Sequence of chain 1.I:
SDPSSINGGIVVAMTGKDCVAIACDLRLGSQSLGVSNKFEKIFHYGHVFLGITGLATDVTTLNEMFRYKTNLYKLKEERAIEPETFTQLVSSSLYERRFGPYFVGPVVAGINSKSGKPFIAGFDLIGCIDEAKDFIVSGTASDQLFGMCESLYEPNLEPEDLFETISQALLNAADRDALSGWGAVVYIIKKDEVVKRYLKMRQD

Sequence of chain 1.H:
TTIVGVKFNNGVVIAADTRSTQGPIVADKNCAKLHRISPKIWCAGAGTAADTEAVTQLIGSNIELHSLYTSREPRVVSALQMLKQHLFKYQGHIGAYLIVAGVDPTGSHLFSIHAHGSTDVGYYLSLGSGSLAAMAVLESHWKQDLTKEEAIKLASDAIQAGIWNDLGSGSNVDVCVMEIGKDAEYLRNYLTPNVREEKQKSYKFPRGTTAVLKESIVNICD

The small molecule below binds the protein below.
Small molecule (SMILES): CCCCCC(=O)N[C@H](C(=O)N[C@@H](CCC(=O)N(C)C)C(=O)N[C@@H](CC(C)C)[C@@H](O)[C@H](C)CO)C(C)C

Binding-site contacts:
Ligand atom C23 contacts residue THR1 of chain 1.H at 2.5 Å.
Ligand atom C10 contacts residue THR21 of chain 1.H at 3.7 Å.
Ligand atom C28 contacts residue ALA49 of chain 1.H at 3.6 Å (hydrophobic).
Ligand atom C26 contacts residue THR1 of chain 1.H at 3.5 Å.
Ligand atom C24 contacts residue THR1 of chain 1.H at 2.4 Å.
Ligand atom C8 contacts residue GLN22 of chain 1.H at 3.6 Å.
Ligand atom C25 contacts residue THR1 of chain 1.H at 2.7 Å.
Ligand atom C24 contacts residue SER129 of chain 1.H at 3.9 Å.
Ligand atom N2 contacts residue THR21 of chain 1.H at 2.9 Å (h-bond).
Ligand atom N1 contacts residue ASP124 of chain 1.I at 3.2 Å (salt-bridge).
Ligand atom O4 contacts residue THR1 of chain 1.H at 2.4 Å (h-bond).
Ligand atom C15 contacts residue GLY47 of chain 1.H at 3.5 Å.
Ligand atom C23 contacts residue ARG19 of chain 1.H at 3.4 Å.
Ligand atom C16 contacts residue THR1 of chain 1.H at 2.4 Å.
Ligand atom C7 contacts residue ASP124 of chain 1.I at 3.5 Å.
Ligand atom C25 contacts residue GLY47 of chain 1.H at 3.4 Å.
Ligand atom C26 contacts residue LYS33 of chain 1.H at 3.8 Å.
Ligand atom O3 contacts residue THR21 of chain 1.H at 3.2 Å (h-bond).
Ligand atom C24 contacts residue GLY168 of chain 1.H at 3.8 Å.
Ligand atom O7 contacts residue THR21 of chain 1.H at 3.7 Å.
Ligand atom C22 contacts residue THR1 of chain 1.H at 1.5 Å.
Ligand atom O4 contacts residue GLY47 of chain 1.H at 3.1 Å (h-bond).
Ligand atom C11 contacts residue THR21 of chain 1.H at 3.8 Å.
Ligand atom O3 contacts residue SER20 of chain 1.H at 3.8 Å.
Ligand atom O2 contacts residue ALA49 of chain 1.H at 2.9 Å (h-bond).
Ligand atom C9 contacts residue THR21 of chain 1.H at 3.4 Å.
Ligand atom C23 contacts residue GLY168 of chain 1.H at 3.0 Å.
Ligand atom O2 contacts residue THR48 of chain 1.H at 3.8 Å.
Ligand atom N4 contacts residue GLY47 of chain 1.H at 2.9 Å (h-bond).
Ligand atom C17 contacts residue THR1 of chain 1.H at 1.4 Å.
Ligand atom C11 contacts residue GLY47 of chain 1.H at 3.5 Å.
Ligand atom C16 contacts residue GLY47 of chain 1.H at 3.7 Å.
Ligand atom C6 contacts residue THR21 of chain 1.H at 3.5 Å.
Ligand atom C8 contacts residue ASP124 of chain 1.I at 3.5 Å.
Ligand atom N4 contacts residue THR1 of chain 1.H at 3.7 Å.
Ligand atom C22 contacts residue GLY168 of chain 1.H at 3.3 Å.
Ligand atom C27 contacts residue ALA49 of chain 1.H at 3.8 Å (hydrophobic).
Ligand atom C29 contacts residue ARG98 of chain 1.I at 3.6 Å.
Ligand atom O7 contacts residue THR1 of chain 1.H at 3.6 Å (h-bond).
Ligand atom C9 contacts residue SER20 of chain 1.H at 3.2 Å.